A small-molecule ligand and the protein it binds are described below.
Small molecule (SMILES): C[C@@H](O)[C@@H](C)O

Sequence of chain 2.A:
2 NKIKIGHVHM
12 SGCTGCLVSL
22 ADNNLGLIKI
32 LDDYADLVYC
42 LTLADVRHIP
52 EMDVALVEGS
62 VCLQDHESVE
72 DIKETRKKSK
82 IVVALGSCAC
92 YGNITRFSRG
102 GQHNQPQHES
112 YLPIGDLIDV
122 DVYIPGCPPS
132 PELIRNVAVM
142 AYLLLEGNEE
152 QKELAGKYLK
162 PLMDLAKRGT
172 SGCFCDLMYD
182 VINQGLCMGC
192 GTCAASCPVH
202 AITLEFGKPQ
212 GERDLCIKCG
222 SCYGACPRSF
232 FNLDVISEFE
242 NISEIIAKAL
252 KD

Sequence of chain 2.C:
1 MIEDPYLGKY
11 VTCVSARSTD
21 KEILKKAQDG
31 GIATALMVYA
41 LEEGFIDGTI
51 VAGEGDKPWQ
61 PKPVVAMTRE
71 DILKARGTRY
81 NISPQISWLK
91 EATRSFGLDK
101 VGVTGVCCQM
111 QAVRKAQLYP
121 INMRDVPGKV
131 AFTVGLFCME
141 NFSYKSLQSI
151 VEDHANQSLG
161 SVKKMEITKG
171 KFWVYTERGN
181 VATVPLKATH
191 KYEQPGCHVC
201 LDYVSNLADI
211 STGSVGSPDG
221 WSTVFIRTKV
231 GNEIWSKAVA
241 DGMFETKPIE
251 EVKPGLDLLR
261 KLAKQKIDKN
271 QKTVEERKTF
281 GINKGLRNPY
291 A

Binding-site contacts:
Ligand atom C1 contacts residue SER244 of chain 2.A at 4.0 Å.
Ligand atom O6 contacts residue ILE247 of chain 2.A at 4.1 Å.
Ligand atom O5 contacts residue SER244 of chain 2.A at 3.5 Å (h-bond).
Ligand atom C2 contacts residue ARG136 of chain 2.A at 4.4 Å.
Ligand atom O6 contacts residue ARG136 of chain 2.A at 3.2 Å (salt-bridge).
Ligand atom C3 contacts residue PRO127 of chain 2.C at 3.9 Å (hydrophobic).
Ligand atom C1 contacts residue ILE247 of chain 2.A at 4.4 Å (hydrophobic).
Ligand atom C3 contacts residue GLN117 of chain 2.C at 3.4 Å.
Ligand atom C1 contacts residue ARG136 of chain 2.A at 3.9 Å.
Ligand atom C4 contacts residue ARG136 of chain 2.A at 2.9 Å.
Ligand atom O6 contacts residue GLN117 of chain 2.C at 3.4 Å (h-bond).
Ligand atom O6 contacts residue ASN137 of chain 2.A at 3.5 Å (h-bond).
Ligand atom C4 contacts residue GLN117 of chain 2.C at 4.1 Å.
Ligand atom C2 contacts residue SER244 of chain 2.A at 3.3 Å.
Ligand atom C3 contacts residue ARG136 of chain 2.A at 3.6 Å.
Ligand atom C3 contacts residue SER244 of chain 2.A at 4.2 Å.
Ligand atom C4 contacts residue PRO127 of chain 2.C at 3.4 Å (hydrophobic).
Ligand atom O5 contacts residue PRO127 of chain 2.C at 4.3 Å.